Sequence of chain 2.A:
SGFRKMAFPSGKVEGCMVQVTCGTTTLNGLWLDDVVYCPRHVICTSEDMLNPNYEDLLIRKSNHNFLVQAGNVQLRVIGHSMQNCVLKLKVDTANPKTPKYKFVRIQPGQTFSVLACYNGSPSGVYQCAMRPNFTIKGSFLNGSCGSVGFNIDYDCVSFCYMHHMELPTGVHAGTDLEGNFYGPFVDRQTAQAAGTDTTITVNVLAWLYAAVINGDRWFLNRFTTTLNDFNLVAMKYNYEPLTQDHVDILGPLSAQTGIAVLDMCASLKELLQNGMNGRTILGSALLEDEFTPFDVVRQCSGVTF

Sequence of chain 1.A:
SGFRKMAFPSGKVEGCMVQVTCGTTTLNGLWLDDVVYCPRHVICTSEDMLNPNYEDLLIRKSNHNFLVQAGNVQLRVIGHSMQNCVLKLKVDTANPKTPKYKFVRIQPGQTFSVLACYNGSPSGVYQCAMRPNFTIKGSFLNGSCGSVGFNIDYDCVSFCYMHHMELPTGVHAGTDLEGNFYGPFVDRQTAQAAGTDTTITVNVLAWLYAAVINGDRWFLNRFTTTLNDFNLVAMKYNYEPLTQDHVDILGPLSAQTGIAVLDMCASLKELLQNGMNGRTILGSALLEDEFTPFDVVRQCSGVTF

Binding-site contacts:
Ligand atom F1 contacts residue PHE140 of chain 2.A at 3.3 Å.
Ligand atom C6 contacts residue MET49 of chain 2.A at 3.6 Å (hydrophobic).
Ligand atom O1 contacts residue ASN142 of chain 2.A at 3.0 Å (h-bond).
Ligand atom C7 contacts residue ARG188 of chain 2.A at 3.6 Å.
Ligand atom C4 contacts residue GLN189 of chain 2.A at 3.8 Å.
Ligand atom O2 contacts residue MET165 of chain 2.A at 3.5 Å.
Ligand atom C15 contacts residue ASN142 of chain 2.A at 3.9 Å.
Ligand atom C7 contacts residue MET165 of chain 2.A at 3.5 Å (hydrophobic).
Ligand atom N3 contacts residue HIS163 of chain 2.A at 2.9 Å (h-bond).
Ligand atom C7 contacts residue MET49 of chain 2.A at 3.2 Å (hydrophobic).
Ligand atom C13 contacts residue HIS163 of chain 2.A at 3.4 Å.
Ligand atom C9 contacts residue HIS164 of chain 2.A at 3.5 Å.
Ligand atom C6 contacts residue ARG188 of chain 2.A at 3.6 Å.
Ligand atom F1 contacts residue SER1 of chain 1.A at 3.6 Å.
Ligand atom C1 contacts residue ASN142 of chain 2.A at 3.7 Å.
Ligand atom C7 contacts residue ASP187 of chain 2.A at 3.7 Å.
Ligand atom C13 contacts residue GLU166 of chain 2.A at 3.5 Å.
Ligand atom C9 contacts residue HIS41 of chain 2.A at 3.6 Å.
Ligand atom C13 contacts residue MET165 of chain 2.A at 3.8 Å (hydrophobic).
Ligand atom O2 contacts residue GLU166 of chain 2.A at 2.9 Å (salt-bridge).
Ligand atom C11 contacts residue GLU166 of chain 2.A at 3.9 Å.
Ligand atom C8 contacts residue MET165 of chain 2.A at 3.5 Å (hydrophobic).
Ligand atom C6 contacts residue GLN189 of chain 2.A at 3.6 Å.
Ligand atom N3 contacts residue PHE140 of chain 2.A at 3.9 Å.
Ligand atom C14 contacts residue LEU141 of chain 2.A at 3.8 Å (hydrophobic).
Ligand atom C8 contacts residue HIS41 of chain 2.A at 3.7 Å.
Ligand atom C14 contacts residue PHE140 of chain 2.A at 3.1 Å (hydrophobic).
Ligand atom F1 contacts residue GLU166 of chain 2.A at 3.0 Å.
Ligand atom F1 contacts residue LEU141 of chain 2.A at 3.5 Å.
Ligand atom C8 contacts residue MET49 of chain 2.A at 3.6 Å (hydrophobic).
Ligand atom C15 contacts residue LEU141 of chain 2.A at 3.8 Å (hydrophobic).
Ligand atom C14 contacts residue GLU166 of chain 2.A at 3.6 Å.
Ligand atom C13 contacts residue CYS145 of chain 2.A at 3.8 Å (hydrophobic).
Ligand atom C15 contacts residue GLU166 of chain 2.A at 3.5 Å.
Ligand atom C8 contacts residue HIS164 of chain 2.A at 3.9 Å.
Ligand atom F1 contacts residue ASN142 of chain 2.A at 3.5 Å.
Ligand atom C15 contacts residue PHE140 of chain 2.A at 3.7 Å (hydrophobic).
Ligand atom N3 contacts residue GLU166 of chain 2.A at 3.6 Å.
Ligand atom C1 contacts residue CYS145 of chain 2.A at 3.8 Å (hydrophobic).
Ligand atom O1 contacts residue CYS145 of chain 2.A at 3.6 Å.

A small-molecule ligand and the protein it binds are described below.
Small molecule (SMILES): O=C1N[C@]2(CCc3ccccc32)C(=O)N1c1cncc(F)c1